Binding-site contacts:
Ligand atom O2 contacts residue PRO30 of chain 1.B at 3.8 Å.
Ligand atom C1 contacts residue TRP5 of chain 1.B at 1.5 Å (hydrophobic).
Ligand atom C6 contacts residue TRP5 of chain 1.B at 4.3 Å (hydrophobic).
Ligand atom O5 contacts residue TYR110 of chain 1.B at 4.2 Å.
Ligand atom C6 contacts residue TYR110 of chain 1.B at 4.2 Å (hydrophobic).
Ligand atom C2 contacts residue TRP5 of chain 1.B at 2.5 Å (hydrophobic).
Ligand atom O5 contacts residue TRP5 of chain 1.B at 2.4 Å.
Ligand atom C4 contacts residue TRP5 of chain 1.B at 4.3 Å (hydrophobic).
Ligand atom O2 contacts residue HIS4 of chain 1.B at 3.3 Å.
Ligand atom C2 contacts residue PRO30 of chain 1.B at 4.3 Å (hydrophobic).
Ligand atom C5 contacts residue TRP5 of chain 1.B at 3.7 Å (hydrophobic).
Ligand atom O2 contacts residue TRP5 of chain 1.B at 2.9 Å (h-bond).
Ligand atom C3 contacts residue TRP5 of chain 1.B at 3.9 Å (hydrophobic).

Sequence of chain 1.B:
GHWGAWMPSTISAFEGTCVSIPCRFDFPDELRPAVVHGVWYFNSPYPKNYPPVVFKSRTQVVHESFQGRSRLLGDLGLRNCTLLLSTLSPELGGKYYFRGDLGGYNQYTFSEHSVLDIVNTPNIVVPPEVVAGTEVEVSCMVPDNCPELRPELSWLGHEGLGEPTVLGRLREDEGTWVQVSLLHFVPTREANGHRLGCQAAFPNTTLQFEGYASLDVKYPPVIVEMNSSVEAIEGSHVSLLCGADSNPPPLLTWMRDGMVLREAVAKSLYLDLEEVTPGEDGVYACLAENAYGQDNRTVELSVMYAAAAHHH

This small molecule binds to this protein.
Small molecule (SMILES): OC[C@H]1O[C@H](O)[C@@H](O)[C@@H](O)[C@@H]1O